The protein below binds the small molecule below.
Small molecule (SMILES): O=C(O)[C@@](O)(COP(=O)(O)O)[C@H](O)[C@H](O)COP(=O)(O)O

Binding-site contacts:
Ligand atom O1P contacts residue GLY404 of chain 1.B at 2.8 Å (h-bond).
Ligand atom O2 contacts residue MG1 of chain 1.Z at 2.3 Å.
Ligand atom C3 contacts residue MG1 of chain 1.Z at 3.0 Å.
Ligand atom O1P contacts residue THR65 of chain 1.A at 2.6 Å (h-bond).
Ligand atom C contacts residue LYS175 of chain 1.B at 3.5 Å.
Ligand atom C contacts residue ASN123 of chain 1.A at 3.5 Å.
Ligand atom O2 contacts residue KCX201 of chain 1.B at 3.2 Å (h-bond).
Ligand atom O4 contacts residue GLY380 of chain 1.B at 3.2 Å.
Ligand atom O6 contacts residue LYS334 of chain 1.B at 2.9 Å (salt-bridge).
Ligand atom O2P contacts residue LYS334 of chain 1.B at 2.8 Å (salt-bridge).
Ligand atom O2P contacts residue GLY381 of chain 1.B at 2.8 Å (h-bond).
Ligand atom O1P contacts residue LYS175 of chain 1.B at 3.3 Å.
Ligand atom O5P contacts residue HIS327 of chain 1.B at 2.8 Å (h-bond).
Ligand atom O6P contacts residue ARG295 of chain 1.B at 2.8 Å (salt-bridge).
Ligand atom O3 contacts residue MG1 of chain 1.Z at 2.2 Å.
Ligand atom O2P contacts residue GLY380 of chain 1.B at 3.4 Å.
Ligand atom O7 contacts residue LYS175 of chain 1.B at 3.4 Å (salt-bridge).
Ligand atom C2 contacts residue MG1 of chain 1.Z at 2.9 Å.
Ligand atom C3 contacts residue KCX201 of chain 1.B at 3.2 Å.
Ligand atom O3 contacts residue HIS294 of chain 1.B at 2.9 Å (h-bond).
Ligand atom P1 contacts residue THR65 of chain 1.A at 3.4 Å.
Ligand atom C contacts residue MG1 of chain 1.Z at 2.8 Å.
Ligand atom O2P contacts residue TRP66 of chain 1.A at 3.3 Å.
Ligand atom O2 contacts residue ASP203 of chain 1.B at 3.3 Å (salt-bridge).
Ligand atom O3 contacts residue GLU204 of chain 1.B at 3.0 Å (salt-bridge).
Ligand atom O7 contacts residue ASN123 of chain 1.A at 3.0 Å (h-bond).
Ligand atom O3 contacts residue KCX201 of chain 1.B at 2.6 Å (h-bond).
Ligand atom O7 contacts residue LYS177 of chain 1.B at 2.8 Å (salt-bridge).
Ligand atom O4 contacts residue SER379 of chain 1.B at 3.1 Å (h-bond).
Ligand atom O2P contacts residue THR65 of chain 1.A at 3.4 Å (h-bond).
Ligand atom O7 contacts residue GLU204 of chain 1.B at 3.1 Å (salt-bridge).
Ligand atom O7 contacts residue MG1 of chain 1.Z at 2.1 Å.
Ligand atom O1 contacts residue LYS175 of chain 1.B at 3.2 Å (salt-bridge).
Ligand atom O2 contacts residue THR173 of chain 1.B at 2.9 Å (h-bond).
Ligand atom O3P contacts residue GLY403 of chain 1.B at 2.9 Å (h-bond).
Ligand atom O2 contacts residue LYS175 of chain 1.B at 3.0 Å (salt-bridge).
Ligand atom O7 contacts residue ASP203 of chain 1.B at 3.0 Å (salt-bridge).
Ligand atom O4P contacts residue ARG295 of chain 1.B at 2.8 Å (salt-bridge).
Ligand atom O6 contacts residue GLU60 of chain 1.A at 3.4 Å (salt-bridge).
Ligand atom O5P contacts residue SER379 of chain 1.B at 3.4 Å (h-bond).

Sequence of chain 1.B:
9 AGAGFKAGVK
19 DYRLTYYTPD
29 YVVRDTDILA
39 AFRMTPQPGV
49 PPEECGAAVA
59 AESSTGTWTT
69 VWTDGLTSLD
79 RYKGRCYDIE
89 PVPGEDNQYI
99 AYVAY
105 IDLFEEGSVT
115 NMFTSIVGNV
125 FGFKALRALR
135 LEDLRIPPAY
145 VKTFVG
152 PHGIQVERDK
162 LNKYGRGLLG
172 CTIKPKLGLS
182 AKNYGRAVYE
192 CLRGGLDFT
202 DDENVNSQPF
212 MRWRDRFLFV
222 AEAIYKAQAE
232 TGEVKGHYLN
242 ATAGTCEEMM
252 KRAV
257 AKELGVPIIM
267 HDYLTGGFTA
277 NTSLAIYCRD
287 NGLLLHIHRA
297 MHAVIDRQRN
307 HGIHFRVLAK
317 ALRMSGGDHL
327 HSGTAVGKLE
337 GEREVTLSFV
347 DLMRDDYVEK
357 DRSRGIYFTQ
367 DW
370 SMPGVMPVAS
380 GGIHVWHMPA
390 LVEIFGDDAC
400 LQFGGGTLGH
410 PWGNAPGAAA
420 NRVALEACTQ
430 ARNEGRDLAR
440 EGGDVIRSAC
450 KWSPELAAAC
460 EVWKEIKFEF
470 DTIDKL

Sequence of chain 1.A:
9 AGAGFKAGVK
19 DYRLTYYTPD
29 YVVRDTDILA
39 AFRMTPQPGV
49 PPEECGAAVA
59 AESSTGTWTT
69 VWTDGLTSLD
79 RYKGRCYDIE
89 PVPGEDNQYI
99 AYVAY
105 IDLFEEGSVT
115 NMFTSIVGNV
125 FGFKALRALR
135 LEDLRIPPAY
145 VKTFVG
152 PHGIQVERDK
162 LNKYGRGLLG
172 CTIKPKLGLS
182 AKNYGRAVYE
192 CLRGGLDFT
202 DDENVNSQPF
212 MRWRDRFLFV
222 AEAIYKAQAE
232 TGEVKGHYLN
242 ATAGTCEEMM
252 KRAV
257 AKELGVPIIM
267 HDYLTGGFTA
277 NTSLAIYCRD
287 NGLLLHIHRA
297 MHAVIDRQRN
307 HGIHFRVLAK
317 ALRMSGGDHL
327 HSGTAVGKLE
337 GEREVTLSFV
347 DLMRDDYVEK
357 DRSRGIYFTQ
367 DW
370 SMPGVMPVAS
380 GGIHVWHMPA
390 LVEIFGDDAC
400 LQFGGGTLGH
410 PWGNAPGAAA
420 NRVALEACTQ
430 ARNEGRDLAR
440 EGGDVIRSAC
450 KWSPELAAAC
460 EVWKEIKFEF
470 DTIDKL